Sequence of chain 2.A:
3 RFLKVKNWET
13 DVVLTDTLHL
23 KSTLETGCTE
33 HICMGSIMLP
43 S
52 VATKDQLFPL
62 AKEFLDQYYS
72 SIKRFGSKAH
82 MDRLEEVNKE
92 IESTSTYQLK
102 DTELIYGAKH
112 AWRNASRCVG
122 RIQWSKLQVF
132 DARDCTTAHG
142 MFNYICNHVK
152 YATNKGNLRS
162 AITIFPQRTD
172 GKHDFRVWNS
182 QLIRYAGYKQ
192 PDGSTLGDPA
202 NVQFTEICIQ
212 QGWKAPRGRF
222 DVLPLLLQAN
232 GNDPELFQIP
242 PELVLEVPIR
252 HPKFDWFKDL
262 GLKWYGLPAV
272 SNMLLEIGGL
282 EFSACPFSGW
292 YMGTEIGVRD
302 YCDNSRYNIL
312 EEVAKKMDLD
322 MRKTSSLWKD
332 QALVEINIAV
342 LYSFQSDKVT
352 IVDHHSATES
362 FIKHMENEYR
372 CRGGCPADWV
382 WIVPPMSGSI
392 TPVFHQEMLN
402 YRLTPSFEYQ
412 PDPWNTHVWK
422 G

A small-molecule ligand and the protein it binds are described below.
Small molecule (SMILES): Cc1cc(N)nc(CCCN2CCC(F)(F)CC2)c1

Binding-site contacts:
Ligand atom N01 contacts residue GLU296 of chain 2.A at 2.7 Å (salt-bridge).
Ligand atom C02 contacts residue TRP291 of chain 2.A at 3.8 Å (hydrophobic).
Ligand atom C02 contacts residue GLU296 of chain 2.A at 3.5 Å.
Ligand atom N02 contacts residue HEM1 of chain 2.B at 3.3 Å.
Ligand atom C07 contacts residue GLY290 of chain 2.A at 3.7 Å.
Ligand atom N01 contacts residue HEM1 of chain 2.B at 4.0 Å.
Ligand atom F17 contacts residue ASN273 of chain 2.A at 3.5 Å.
Ligand atom N02 contacts residue GLU296 of chain 2.A at 2.7 Å (salt-bridge).
Ligand atom N02 contacts residue TRP291 of chain 2.A at 2.9 Å (h-bond).
Ligand atom C12 contacts residue HEM1 of chain 2.B at 3.6 Å.
Ligand atom C07 contacts residue SER289 of chain 2.A at 4.0 Å.
Ligand atom C06 contacts residue GLU296 of chain 2.A at 3.6 Å.
Ligand atom C15 contacts residue ASN273 of chain 2.A at 3.7 Å.
Ligand atom N11 contacts residue HEM1 of chain 2.B at 2.6 Å (h-bond).
Ligand atom C13 contacts residue HEM1 of chain 2.B at 3.6 Å.
Ligand atom C02 contacts residue HEM1 of chain 2.B at 3.6 Å.
Ligand atom N02 contacts residue PRO269 of chain 2.A at 3.9 Å.
Ligand atom F18 contacts residue ASN273 of chain 2.A at 3.9 Å.
Ligand atom C10 contacts residue HEM1 of chain 2.B at 3.1 Å.
Ligand atom C15 contacts residue MET274 of chain 2.A at 4.1 Å (hydrophobic).
Ligand atom C03 contacts residue PRO269 of chain 2.A at 3.8 Å (hydrophobic).
Ligand atom C08 contacts residue HEM1 of chain 2.B at 3.7 Å.
Ligand atom F18 contacts residue TYR410 of chain 2.A at 3.4 Å.
Ligand atom C03 contacts residue HEM1 of chain 2.B at 3.2 Å.
Ligand atom C09 contacts residue HEM1 of chain 2.B at 3.2 Å.
Ligand atom C04 contacts residue PRO269 of chain 2.A at 4.0 Å (hydrophobic).
Ligand atom C05 contacts residue VAL271 of chain 2.A at 3.6 Å (hydrophobic).
Ligand atom C02 contacts residue PRO269 of chain 2.A at 3.8 Å (hydrophobic).
Ligand atom C16 contacts residue HEM1 of chain 2.B at 3.2 Å.
Ligand atom C07 contacts residue PRO269 of chain 2.A at 3.8 Å (hydrophobic).
Ligand atom C03 contacts residue TRP291 of chain 2.A at 4.0 Å (hydrophobic).
Ligand atom C04 contacts residue HEM1 of chain 2.B at 3.9 Å.
Ligand atom C09 contacts residue VAL271 of chain 2.A at 3.6 Å (hydrophobic).
Ligand atom C08 contacts residue GLU296 of chain 2.A at 3.5 Å.
Ligand atom C07 contacts residue PHE288 of chain 2.A at 3.7 Å (hydrophobic).
Ligand atom N01 contacts residue PRO269 of chain 2.A at 4.1 Å.
Ligand atom C15 contacts residue HEM1 of chain 2.B at 3.5 Å.
Ligand atom C16 contacts residue VAL271 of chain 2.A at 3.5 Å (hydrophobic).
Ligand atom N02 contacts residue TYR292 of chain 2.A at 3.8 Å.
Ligand atom C07 contacts residue HEM1 of chain 2.B at 3.5 Å.